Binding-site contacts:
Ligand atom C01 contacts residue GLU250 of chain 1.B at 3.2 Å.
Ligand atom C10 contacts residue THR220 of chain 1.B at 3.6 Å.
Ligand atom N11 contacts residue THR220 of chain 1.B at 3.5 Å.
Ligand atom N06 contacts residue THR219 of chain 1.B at 3.4 Å (h-bond).
Ligand atom C19 contacts residue THR220 of chain 1.B at 3.6 Å.
Ligand atom C05 contacts residue THR219 of chain 1.B at 3.2 Å.
Ligand atom C16 contacts residue GLU251 of chain 1.B at 3.7 Å.
Ligand atom C22 contacts residue ARG112 of chain 1.B at 3.7 Å.
Ligand atom C13 contacts residue PRO492 of chain 1.B at 3.7 Å (hydrophobic).
Ligand atom N03 contacts residue THR109 of chain 1.B at 3.3 Å (h-bond).
Ligand atom CL23 contacts residue GLN258 of chain 1.B at 3.6 Å.
Ligand atom F25 contacts residue GLN258 of chain 1.B at 3.0 Å.
Ligand atom N03 contacts residue GLU111 of chain 1.B at 3.5 Å (salt-bridge).
Ligand atom C16 contacts residue THR254 of chain 1.B at 3.6 Å.
Ligand atom CL23 contacts residue GLN496 of chain 1.B at 3.3 Å.
Ligand atom C21 contacts residue ARG112 of chain 1.B at 3.7 Å.
Ligand atom C04 contacts residue PHE114 of chain 1.B at 3.0 Å (hydrophobic).
Ligand atom N15 contacts residue LEU255 of chain 1.B at 3.5 Å (h-bond).
Ligand atom N14 contacts residue LEU255 of chain 1.B at 3.5 Å.
Ligand atom N03 contacts residue PHE114 of chain 1.B at 2.8 Å (h-bond).
Ligand atom C02 contacts residue PHE114 of chain 1.B at 3.2 Å (hydrophobic).
Ligand atom F25 contacts residue LEU255 of chain 1.B at 3.4 Å.
Ligand atom C24 contacts residue ARG112 of chain 1.B at 3.4 Å.
Ligand atom N15 contacts residue THR254 of chain 1.B at 3.6 Å.
Ligand atom C19 contacts residue ARG112 of chain 1.B at 3.5 Å.
Ligand atom N17 contacts residue THR254 of chain 1.B at 3.7 Å.
Ligand atom C05 contacts residue ARG112 of chain 1.B at 3.7 Å.
Ligand atom N17 contacts residue GLU251 of chain 1.B at 3.5 Å.
Ligand atom C18 contacts residue ARG112 of chain 1.B at 3.5 Å.
Ligand atom N14 contacts residue GLU251 of chain 1.B at 3.6 Å.
Ligand atom N15 contacts residue GLU251 of chain 1.B at 2.7 Å (salt-bridge).
Ligand atom C01 contacts residue PHE114 of chain 1.B at 3.4 Å (hydrophobic).
Ligand atom C20 contacts residue ARG112 of chain 1.B at 3.6 Å.
Ligand atom C20 contacts residue LYS493 of chain 1.B at 3.6 Å.
Ligand atom C04 contacts residue ARG112 of chain 1.B at 3.5 Å.
Ligand atom C12 contacts residue THR220 of chain 1.B at 3.6 Å.
Ligand atom N11 contacts residue ARG112 of chain 1.B at 3.4 Å (salt-bridge).
Ligand atom N14 contacts residue PRO492 of chain 1.B at 3.3 Å.
Ligand atom C08 contacts residue GLU250 of chain 1.B at 3.3 Å.
Ligand atom F25 contacts residue ARG112 of chain 1.B at 3.6 Å.

Sequence of chain 1.B:
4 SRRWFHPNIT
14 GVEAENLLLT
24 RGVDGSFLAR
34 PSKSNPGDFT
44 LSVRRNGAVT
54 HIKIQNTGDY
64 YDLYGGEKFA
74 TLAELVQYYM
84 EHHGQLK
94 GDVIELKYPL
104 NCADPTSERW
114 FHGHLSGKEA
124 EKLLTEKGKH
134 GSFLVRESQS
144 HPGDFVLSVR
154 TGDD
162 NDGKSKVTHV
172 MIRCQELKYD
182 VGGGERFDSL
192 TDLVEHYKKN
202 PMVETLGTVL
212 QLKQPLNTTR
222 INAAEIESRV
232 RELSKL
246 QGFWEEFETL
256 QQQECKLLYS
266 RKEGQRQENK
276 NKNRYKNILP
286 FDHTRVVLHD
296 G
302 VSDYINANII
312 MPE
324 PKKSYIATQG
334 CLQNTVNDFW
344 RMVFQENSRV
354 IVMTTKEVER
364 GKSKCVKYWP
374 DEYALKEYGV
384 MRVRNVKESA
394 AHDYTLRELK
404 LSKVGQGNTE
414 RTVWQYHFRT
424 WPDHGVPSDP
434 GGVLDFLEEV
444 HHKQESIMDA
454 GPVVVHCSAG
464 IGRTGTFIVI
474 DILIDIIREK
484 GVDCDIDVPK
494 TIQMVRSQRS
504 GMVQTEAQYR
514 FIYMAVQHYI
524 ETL

The protein below binds the small molecule below.
Small molecule (SMILES): CC1(N)CCN(c2cnc3c(-c4cccc(Cl)c4F)n[nH]c3n2)CC1